A small-molecule ligand and the protein it binds are described below.
Small molecule (SMILES): COc1ccc(CN2C(=O)[C@@H](O)c3cc(Br)cc(C)c32)cc1OC

Sequence of chain 1.A:
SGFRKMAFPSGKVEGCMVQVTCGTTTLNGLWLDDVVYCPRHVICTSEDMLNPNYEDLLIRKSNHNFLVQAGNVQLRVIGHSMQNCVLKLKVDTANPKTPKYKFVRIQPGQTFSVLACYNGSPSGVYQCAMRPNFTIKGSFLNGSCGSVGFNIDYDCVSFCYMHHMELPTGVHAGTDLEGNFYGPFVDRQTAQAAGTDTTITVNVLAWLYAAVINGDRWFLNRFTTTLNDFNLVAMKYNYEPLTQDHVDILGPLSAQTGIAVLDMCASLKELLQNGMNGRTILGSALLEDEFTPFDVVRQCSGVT

Binding-site contacts:
Ligand atom C1 contacts residue MET49 of chain 1.A at 3.5 Å (hydrophobic).
Ligand atom O2 contacts residue CYS145 of chain 1.A at 3.5 Å (h-bond).
Ligand atom C contacts residue MET165 of chain 1.A at 3.7 Å (hydrophobic).
Ligand atom O2 contacts residue HIS41 of chain 1.A at 3.4 Å (h-bond).
Ligand atom O3 contacts residue CYS145 of chain 1.A at 2.8 Å (h-bond).
Ligand atom BR contacts residue LEU141 of chain 1.A at 3.6 Å.
Ligand atom C16 contacts residue HIS164 of chain 1.A at 3.6 Å.
Ligand atom O contacts residue ARG188 of chain 1.A at 3.8 Å.
Ligand atom O contacts residue MET49 of chain 1.A at 3.2 Å.
Ligand atom O1 contacts residue GLN189 of chain 1.A at 3.6 Å.
Ligand atom C15 contacts residue SER144 of chain 1.A at 3.5 Å.
Ligand atom BR contacts residue HIS163 of chain 1.A at 3.8 Å.
Ligand atom C16 contacts residue HIS41 of chain 1.A at 3.8 Å.
Ligand atom C15 contacts residue CYS145 of chain 1.A at 3.3 Å (hydrophobic).
Ligand atom C14 contacts residue ASN142 of chain 1.A at 3.8 Å.
Ligand atom C2 contacts residue MET49 of chain 1.A at 3.8 Å (hydrophobic).
Ligand atom C contacts residue ASP187 of chain 1.A at 3.8 Å.
Ligand atom C14 contacts residue LEU141 of chain 1.A at 3.7 Å (hydrophobic).
Ligand atom C contacts residue MET49 of chain 1.A at 3.6 Å (hydrophobic).
Ligand atom C15 contacts residue LEU141 of chain 1.A at 3.4 Å (hydrophobic).
Ligand atom O3 contacts residue SER144 of chain 1.A at 3.3 Å (h-bond).
Ligand atom C17 contacts residue HIS164 of chain 1.A at 3.5 Å.
Ligand atom C10 contacts residue CYS145 of chain 1.A at 3.6 Å (hydrophobic).
Ligand atom C3 contacts residue GLN189 of chain 1.A at 3.5 Å.
Ligand atom N contacts residue CYS145 of chain 1.A at 3.7 Å.
Ligand atom BR contacts residue GLU166 of chain 1.A at 3.7 Å.
Ligand atom C contacts residue ARG188 of chain 1.A at 3.5 Å.
Ligand atom O3 contacts residue GLY143 of chain 1.A at 2.9 Å (h-bond).
Ligand atom BR contacts residue PHE140 of chain 1.A at 3.0 Å.
Ligand atom C10 contacts residue ASN142 of chain 1.A at 3.6 Å.
Ligand atom C15 contacts residue HIS163 of chain 1.A at 3.9 Å.
Ligand atom C7 contacts residue HIS41 of chain 1.A at 3.8 Å.
Ligand atom C9 contacts residue CYS145 of chain 1.A at 2.7 Å (hydrophobic).
Ligand atom C15 contacts residue ASN142 of chain 1.A at 3.8 Å.
Ligand atom N contacts residue ASN142 of chain 1.A at 3.5 Å (h-bond).
Ligand atom C3 contacts residue MET49 of chain 1.A at 3.7 Å (hydrophobic).
Ligand atom C8 contacts residue CYS145 of chain 1.A at 1.9 Å (hydrophobic).
Ligand atom C7 contacts residue CYS145 of chain 1.A at 2.9 Å (hydrophobic).
Ligand atom O1 contacts residue MET49 of chain 1.A at 3.8 Å.
Ligand atom C7 contacts residue ASN142 of chain 1.A at 3.7 Å.